Sequence of chain 2.B:
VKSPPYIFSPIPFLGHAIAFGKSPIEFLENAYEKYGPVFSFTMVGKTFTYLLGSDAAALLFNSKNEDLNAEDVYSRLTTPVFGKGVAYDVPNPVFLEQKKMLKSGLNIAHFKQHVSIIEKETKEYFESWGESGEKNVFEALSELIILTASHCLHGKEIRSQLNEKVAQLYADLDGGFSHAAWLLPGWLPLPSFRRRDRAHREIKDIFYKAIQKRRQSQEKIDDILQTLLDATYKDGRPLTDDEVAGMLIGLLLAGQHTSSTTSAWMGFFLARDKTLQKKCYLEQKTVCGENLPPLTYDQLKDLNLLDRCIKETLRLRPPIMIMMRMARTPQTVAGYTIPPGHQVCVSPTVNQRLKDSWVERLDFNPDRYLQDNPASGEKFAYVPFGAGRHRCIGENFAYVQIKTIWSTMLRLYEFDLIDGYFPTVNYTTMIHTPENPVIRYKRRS

Binding-site contacts:
Ligand atom C3 contacts residue TYR15 of chain 1.A at 3.8 Å (hydrophobic).
Ligand atom O2 contacts residue SER18 of chain 1.A at 3.1 Å (h-bond).
Ligand atom O3 contacts residue GLY350 of chain 2.B at 3.9 Å.
Ligand atom O3 contacts residue PRO349 of chain 2.B at 3.6 Å.
Ligand atom O5 contacts residue MET335 of chain 2.B at 3.5 Å.
Ligand atom O6 contacts residue ARG337 of chain 2.B at 3.4 Å.
Ligand atom C3 contacts residue PHE17 of chain 1.A at 3.7 Å (hydrophobic).
Ligand atom C4 contacts residue ARG337 of chain 2.B at 3.5 Å.
Ligand atom O3 contacts residue TYR44 of chain 1.A at 2.6 Å (h-bond).
Ligand atom O2 contacts residue PHE17 of chain 1.A at 3.9 Å.
Ligand atom C1 contacts residue MET335 of chain 2.B at 3.8 Å (hydrophobic).
Ligand atom O3 contacts residue SER12 of chain 1.A at 3.8 Å.
Ligand atom O6 contacts residue ASP81 of chain 2.B at 3.3 Å (salt-bridge).
Ligand atom O2 contacts residue PRO13 of chain 1.A at 3.4 Å (h-bond).
Ligand atom O5 contacts residue ALA336 of chain 2.B at 3.7 Å.
Ligand atom O3 contacts residue PRO14 of chain 1.A at 3.4 Å.
Ligand atom O3 contacts residue PRO19 of chain 1.A at 3.5 Å.
Ligand atom C2 contacts residue GLY350 of chain 2.B at 3.7 Å.
Ligand atom C5 contacts residue PHE17 of chain 1.A at 4.0 Å (hydrophobic).
Ligand atom C6 contacts residue ARG337 of chain 2.B at 3.4 Å.
Ligand atom O4 contacts residue TYR15 of chain 1.A at 3.5 Å (h-bond).
Ligand atom O3 contacts residue SER18 of chain 1.A at 3.7 Å.
Ligand atom O2 contacts residue PRO14 of chain 1.A at 4.0 Å.
Ligand atom O3 contacts residue PHE17 of chain 1.A at 3.7 Å.
Ligand atom O3 contacts residue ILE16 of chain 1.A at 3.5 Å.
Ligand atom C3 contacts residue SER18 of chain 1.A at 4.1 Å.
Ligand atom O2 contacts residue TYR15 of chain 1.A at 3.9 Å.
Ligand atom O2 contacts residue PRO349 of chain 2.B at 4.0 Å.
Ligand atom C6 contacts residue MET335 of chain 2.B at 3.4 Å (hydrophobic).
Ligand atom C2 contacts residue TYR44 of chain 1.A at 4.0 Å (hydrophobic).
Ligand atom O5 contacts residue ARG337 of chain 2.B at 3.8 Å.
Ligand atom C1 contacts residue ALA336 of chain 2.B at 3.9 Å (hydrophobic).
Ligand atom C5 contacts residue ARG337 of chain 2.B at 3.9 Å.
Ligand atom O3 contacts residue TYR15 of chain 1.A at 3.3 Å (h-bond).
Ligand atom O2 contacts residue TYR44 of chain 1.A at 3.7 Å.
Ligand atom C2 contacts residue PRO349 of chain 2.B at 3.9 Å (hydrophobic).
Ligand atom C4 contacts residue MET335 of chain 2.B at 3.8 Å (hydrophobic).
Ligand atom C3 contacts residue TYR44 of chain 1.A at 3.8 Å (hydrophobic).
Ligand atom C6 contacts residue ASP81 of chain 2.B at 3.6 Å.
Ligand atom O4 contacts residue PHE17 of chain 1.A at 3.8 Å.

The protein below binds the small molecule below.
Small molecule (SMILES): OC[C@H]1O[C@@H]2O[C@H]3[C@H](O)[C@@H](O)[C@@H](O[C@H]4[C@H](O)[C@@H](O)[C@@H](O[C@H]5[C@H](O)[C@@H](O)[C@@H](O[C@H]6[C@H](O)[C@@H](O)[C@@H](O[C@H]7[C@H](O)[C@@H](O)[C@@H](O[C@H]8[C@H](O)[C@@H](O)[C@@H](O[C@H]1[C@H](O)[C@H]2O)O[C@@H]8CO)O[C@@H]7CO)O[C@@H]6CO)O[C@@H]5CO)O[C@@H]4CO)O[C@@H]3CO

Sequence of chain 1.A:
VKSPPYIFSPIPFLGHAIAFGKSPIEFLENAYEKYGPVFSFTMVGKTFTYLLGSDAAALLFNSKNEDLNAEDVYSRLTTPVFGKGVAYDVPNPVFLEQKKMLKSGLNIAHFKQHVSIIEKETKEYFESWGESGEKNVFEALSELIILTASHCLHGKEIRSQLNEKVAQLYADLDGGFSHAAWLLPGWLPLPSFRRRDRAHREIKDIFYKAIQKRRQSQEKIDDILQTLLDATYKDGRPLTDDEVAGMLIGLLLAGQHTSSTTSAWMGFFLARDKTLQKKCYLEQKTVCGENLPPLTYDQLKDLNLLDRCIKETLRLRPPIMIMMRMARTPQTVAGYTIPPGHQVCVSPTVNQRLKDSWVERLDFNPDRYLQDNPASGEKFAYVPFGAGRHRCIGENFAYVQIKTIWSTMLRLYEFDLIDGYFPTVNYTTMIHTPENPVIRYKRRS